Sequence of chain 1.C:
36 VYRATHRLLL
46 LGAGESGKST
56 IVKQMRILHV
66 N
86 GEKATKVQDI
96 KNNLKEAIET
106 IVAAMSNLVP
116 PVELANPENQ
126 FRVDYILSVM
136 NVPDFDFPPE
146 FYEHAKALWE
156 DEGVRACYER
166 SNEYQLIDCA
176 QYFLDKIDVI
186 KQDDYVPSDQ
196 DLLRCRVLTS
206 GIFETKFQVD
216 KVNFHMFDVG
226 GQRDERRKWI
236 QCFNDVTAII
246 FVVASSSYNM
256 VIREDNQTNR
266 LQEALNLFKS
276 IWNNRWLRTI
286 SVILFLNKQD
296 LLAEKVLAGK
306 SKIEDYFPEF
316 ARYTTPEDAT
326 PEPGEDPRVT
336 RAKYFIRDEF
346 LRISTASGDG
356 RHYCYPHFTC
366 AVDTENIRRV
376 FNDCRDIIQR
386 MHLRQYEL

This small molecule binds to this protein.
Small molecule (SMILES): Nc1nc2c(ncn2[C@@H]2O[C@H](CO[P](=O)(O)O[P](=O)(O)OP(O)(O)=S)[C@@H](O)[C@H]2O)c(=O)[nH]1

Binding-site contacts:
Ligand atom PG contacts residue MG1 of chain 1.E at 3.3 Å.
Ligand atom N7 contacts residue ALA366 of chain 1.C at 3.5 Å.
Ligand atom O6 contacts residue ASN292 of chain 1.C at 3.1 Å (h-bond).
Ligand atom O3' contacts residue ARG201 of chain 1.C at 3.1 Å.
Ligand atom O1A contacts residue THR55 of chain 1.C at 2.8 Å (h-bond).
Ligand atom O3' contacts residue ARG199 of chain 1.C at 2.8 Å (salt-bridge).
Ligand atom C4' contacts residue ASP173 of chain 1.C at 3.5 Å.
Ligand atom N1 contacts residue VAL367 of chain 1.C at 3.4 Å.
Ligand atom O2B contacts residue MG1 of chain 1.E at 2.4 Å.
Ligand atom PB contacts residue MG1 of chain 1.E at 3.5 Å.
Ligand atom N7 contacts residue ASN292 of chain 1.C at 3.1 Å (h-bond).
Ligand atom O3G contacts residue GLY226 of chain 1.C at 2.9 Å (h-bond).
Ligand atom O6 contacts residue CYS365 of chain 1.C at 3.3 Å.
Ligand atom O1B contacts residue LYS53 of chain 1.C at 2.8 Å (salt-bridge).
Ligand atom O3G contacts residue GLY49 of chain 1.C at 3.5 Å.
Ligand atom O2G contacts residue THR204 of chain 1.C at 2.8 Å (h-bond).
Ligand atom O3B contacts residue MG1 of chain 1.E at 3.6 Å.
Ligand atom C6 contacts residue LYS293 of chain 1.C at 3.4 Å.
Ligand atom O3A contacts residue GLY52 of chain 1.C at 3.1 Å (h-bond).
Ligand atom O1A contacts residue SER54 of chain 1.C at 3.4 Å (h-bond).
Ligand atom N1 contacts residue ASP295 of chain 1.C at 3.1 Å (salt-bridge).
Ligand atom O6 contacts residue LYS293 of chain 1.C at 3.2 Å (salt-bridge).
Ligand atom O6 contacts residue ALA366 of chain 1.C at 3.0 Å (h-bond).
Ligand atom O1A contacts residue GLY52 of chain 1.C at 3.4 Å.
Ligand atom PG contacts residue GLU50 of chain 1.C at 3.6 Å.
Ligand atom O3G contacts residue LYS53 of chain 1.C at 2.9 Å (salt-bridge).
Ligand atom N2 contacts residue ASP295 of chain 1.C at 2.9 Å (salt-bridge).
Ligand atom C5 contacts residue LYS293 of chain 1.C at 3.5 Å.
Ligand atom O3B contacts residue GLU50 of chain 1.C at 2.8 Å (salt-bridge).
Ligand atom O3A contacts residue GLU50 of chain 1.C at 3.2 Å.
Ligand atom O2G contacts residue MG1 of chain 1.E at 2.0 Å.
Ligand atom O1B contacts residue GLU50 of chain 1.C at 3.5 Å (salt-bridge).
Ligand atom N3 contacts residue VAL367 of chain 1.C at 3.6 Å.
Ligand atom O1B contacts residue SER51 of chain 1.C at 3.2 Å (h-bond).
Ligand atom O2' contacts residue ARG199 of chain 1.C at 3.3 Å (salt-bridge).
Ligand atom C4 contacts residue VAL367 of chain 1.C at 3.5 Å (hydrophobic).
Ligand atom O1B contacts residue GLY52 of chain 1.C at 3.1 Å (h-bond).
Ligand atom O4' contacts residue ASP173 of chain 1.C at 3.1 Å (salt-bridge).
Ligand atom N2 contacts residue LEU296 of chain 1.C at 3.5 Å.
Ligand atom O2B contacts residue SER54 of chain 1.C at 2.6 Å (h-bond).